Binding-site contacts:
Ligand atom O contacts residue VAL128 of chain 1.B at 3.7 Å.
Ligand atom O contacts residue ASN67 of chain 1.B at 3.4 Å (h-bond).
Ligand atom SG contacts residue HIS467 of chain 1.B at 3.7 Å.
Ligand atom C contacts residue HIS412 of chain 1.B at 3.6 Å.
Ligand atom CB contacts residue ZN1 of chain 1.L at 3.1 Å.
Ligand atom CZ contacts residue PRO61 of chain 1.B at 3.4 Å (hydrophobic).
Ligand atom SG contacts residue HIS412 of chain 1.B at 3.5 Å (h-bond).
Ligand atom CG contacts residue GLU69 of chain 1.B at 3.3 Å.
Ligand atom O contacts residue LEU64 of chain 1.B at 3.5 Å.
Ligand atom O contacts residue VAL70 of chain 1.B at 3.3 Å.
Ligand atom OH contacts residue GLY127 of chain 1.B at 2.8 Å (h-bond).
Ligand atom CG contacts residue ARG266 of chain 1.B at 3.5 Å.
Ligand atom SG contacts residue ASP408 of chain 1.B at 3.3 Å (salt-bridge).
Ligand atom CE1 contacts residue PRO61 of chain 1.B at 3.7 Å (hydrophobic).
Ligand atom CE2 contacts residue PRO61 of chain 1.B at 3.7 Å (hydrophobic).
Ligand atom CB contacts residue ARG266 of chain 1.B at 3.4 Å.
Ligand atom O contacts residue ASN67 of chain 1.B at 3.1 Å (h-bond).
Ligand atom CD contacts residue ARG266 of chain 1.B at 3.3 Å.
Ligand atom CZ contacts residue PHE348 of chain 1.B at 3.5 Å (hydrophobic).
Ligand atom CE2 contacts residue TYR265 of chain 1.B at 3.5 Å (hydrophobic).
Ligand atom O contacts residue LEU64 of chain 1.B at 3.4 Å.
Ligand atom N contacts residue HIS412 of chain 1.B at 3.4 Å.
Ligand atom OE1 contacts residue ARG266 of chain 1.B at 3.0 Å (salt-bridge).
Ligand atom CZ contacts residue ASP268 of chain 1.B at 3.4 Å.
Ligand atom OH contacts residue ARG198 of chain 1.B at 3.4 Å (salt-bridge).
Ligand atom OE2 contacts residue ARG266 of chain 1.B at 3.0 Å (salt-bridge).
Ligand atom CE1 contacts residue ASP268 of chain 1.B at 3.2 Å.
Ligand atom OH contacts residue PRO61 of chain 1.B at 3.5 Å.
Ligand atom CD contacts residue ASN67 of chain 1.B at 3.6 Å.
Ligand atom O contacts residue HIS412 of chain 1.B at 3.5 Å.
Ligand atom OH contacts residue HIS129 of chain 1.B at 3.2 Å.
Ligand atom CE1 contacts residue PHE348 of chain 1.B at 3.6 Å (hydrophobic).
Ligand atom CE2 contacts residue GLY127 of chain 1.B at 3.4 Å.
Ligand atom CM contacts residue GLN83 of chain 1.B at 3.2 Å.
Ligand atom CZ contacts residue GLY127 of chain 1.B at 3.5 Å.
Ligand atom SG contacts residue LYS341 of chain 1.B at 3.3 Å (salt-bridge).
Ligand atom CD2 contacts residue ARG266 of chain 1.B at 3.7 Å.
Ligand atom CB contacts residue HIS412 of chain 1.B at 3.6 Å.
Ligand atom OH contacts residue ASP268 of chain 1.B at 2.6 Å (salt-bridge).
Ligand atom SG contacts residue ZN1 of chain 1.L at 2.2 Å.

This small molecule binds to this protein.
Small molecule (SMILES): CC[C@@H]1NC(=O)[C@@H](Cc2ccc(O)cc2)NC(=O)CSC[C@@H](C(=O)N2CCC[C@H]2C(=O)N[C@@H](CCCCN)C(=O)N[C@@H](CS)C(N)=O)NC(=O)[C@H](CCC(=O)O)NC(=O)[C@H](Cc2ccc(O)cc2)N(C)C(=O)[C@H](CCCCN)NC(=O)[C@H](Cc2ccc(O)cc2)NC(=O)[C@H](Cc2ccc(O)cc2)N(C)C(=O)[C@H](CCC(=O)O)NC(=O)[C@H](Cc2ccc(O)cc2)NC1=O

Sequence of chain 1.B:
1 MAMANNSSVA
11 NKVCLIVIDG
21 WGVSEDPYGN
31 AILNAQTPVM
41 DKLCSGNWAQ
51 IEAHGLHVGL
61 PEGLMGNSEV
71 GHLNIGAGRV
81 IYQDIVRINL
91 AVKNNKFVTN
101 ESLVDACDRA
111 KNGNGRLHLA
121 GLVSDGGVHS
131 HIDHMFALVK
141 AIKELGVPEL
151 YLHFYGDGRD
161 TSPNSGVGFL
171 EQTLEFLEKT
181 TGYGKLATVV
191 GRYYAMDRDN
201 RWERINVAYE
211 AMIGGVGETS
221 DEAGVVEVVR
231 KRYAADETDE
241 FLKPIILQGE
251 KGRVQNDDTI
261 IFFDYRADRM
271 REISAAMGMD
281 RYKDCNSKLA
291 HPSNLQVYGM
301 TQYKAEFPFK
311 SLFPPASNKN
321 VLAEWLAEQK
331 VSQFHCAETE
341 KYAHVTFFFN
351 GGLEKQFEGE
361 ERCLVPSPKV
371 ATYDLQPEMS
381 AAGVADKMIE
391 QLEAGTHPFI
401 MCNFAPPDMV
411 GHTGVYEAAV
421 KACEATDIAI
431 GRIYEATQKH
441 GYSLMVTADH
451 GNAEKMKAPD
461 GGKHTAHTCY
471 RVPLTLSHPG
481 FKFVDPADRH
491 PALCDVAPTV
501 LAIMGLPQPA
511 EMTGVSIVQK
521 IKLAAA